Sequence of chain 1.F:
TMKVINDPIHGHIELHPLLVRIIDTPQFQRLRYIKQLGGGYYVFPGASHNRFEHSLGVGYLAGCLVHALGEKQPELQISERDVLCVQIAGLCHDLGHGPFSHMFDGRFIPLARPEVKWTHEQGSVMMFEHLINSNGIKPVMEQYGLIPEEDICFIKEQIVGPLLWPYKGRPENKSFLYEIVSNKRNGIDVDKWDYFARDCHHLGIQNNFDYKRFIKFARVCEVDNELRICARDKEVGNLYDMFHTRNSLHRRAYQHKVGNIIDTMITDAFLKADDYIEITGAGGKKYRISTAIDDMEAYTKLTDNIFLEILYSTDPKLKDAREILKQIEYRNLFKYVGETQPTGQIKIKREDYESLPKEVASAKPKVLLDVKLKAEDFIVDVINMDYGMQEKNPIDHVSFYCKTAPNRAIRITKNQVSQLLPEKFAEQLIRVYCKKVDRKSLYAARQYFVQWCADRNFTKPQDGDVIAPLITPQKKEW

Binding-site contacts:
Ligand atom O4' contacts residue ARG227 of chain 1.G at 3.2 Å (salt-bridge).
Ligand atom PG contacts residue MG1 of chain 1.TA at 3.1 Å.
Ligand atom PG contacts residue GTP1 of chain 1.VA at 3.2 Å.
Ligand atom C5' contacts residue GTP1 of chain 1.VA at 3.3 Å.
Ligand atom C1' contacts residue PHE51 of chain 1.F at 3.3 Å (hydrophobic).
Ligand atom O3' contacts residue ASN13 of chain 1.E at 3.0 Å (h-bond).
Ligand atom N3 contacts residue ASN13 of chain 1.E at 2.9 Å (h-bond).
Ligand atom N9 contacts residue PHE51 of chain 1.F at 3.4 Å.
Ligand atom O3G contacts residue MG1 of chain 1.TA at 2.0 Å.
Ligand atom O2G contacts residue ARG246 of chain 1.G at 2.4 Å (salt-bridge).
Ligand atom C5' contacts residue VAL11 of chain 1.E at 3.2 Å (hydrophobic).
Ligand atom O4' contacts residue ASN13 of chain 1.E at 3.4 Å.
Ligand atom O3G contacts residue GTP1 of chain 1.VA at 3.0 Å (h-bond).
Ligand atom C5 contacts residue ARG227 of chain 1.G at 3.4 Å.
Ligand atom C4 contacts residue ARG227 of chain 1.G at 3.1 Å.
Ligand atom C2 contacts residue ASN13 of chain 1.E at 3.2 Å.
Ligand atom O1G contacts residue LYS271 of chain 1.F at 2.9 Å (salt-bridge).
Ligand atom N9 contacts residue ARG227 of chain 1.G at 3.4 Å (salt-bridge).
Ligand atom N7 contacts residue ARG227 of chain 1.G at 3.5 Å (salt-bridge).
Ligand atom O2B contacts residue LYS271 of chain 1.F at 3.0 Å (salt-bridge).
Ligand atom O3' contacts residue GTP1 of chain 1.VA at 3.4 Å (h-bond).
Ligand atom O1A contacts residue LYS248 of chain 1.G at 3.4 Å (salt-bridge).
Ligand atom O3A contacts residue LYS248 of chain 1.G at 2.9 Å (salt-bridge).
Ligand atom O3B contacts residue LYS271 of chain 1.F at 3.5 Å (salt-bridge).
Ligand atom O1B contacts residue GTP1 of chain 1.VA at 2.7 Å (h-bond).
Ligand atom O2A contacts residue HIS270 of chain 1.F at 2.8 Å (h-bond).
Ligand atom O1B contacts residue MG1 of chain 1.TA at 2.5 Å.
Ligand atom O2G contacts residue LYS271 of chain 1.F at 3.5 Å (salt-bridge).
Ligand atom C2' contacts residue PHE51 of chain 1.F at 3.5 Å (hydrophobic).
Ligand atom O3G contacts residue LYS417 of chain 1.G at 3.1 Å (salt-bridge).
Ligand atom C4' contacts residue GTP1 of chain 1.VA at 3.4 Å.
Ligand atom C3' contacts residue GTP1 of chain 1.VA at 3.2 Å.
Ligand atom N6 contacts residue ARG266 of chain 1.F at 3.3 Å.
Ligand atom O1G contacts residue GTP1 of chain 1.VA at 2.5 Å (h-bond).
Ligand atom C3' contacts residue VAL50 of chain 1.F at 3.2 Å (hydrophobic).
Ligand atom O2B contacts residue HIS270 of chain 1.F at 3.4 Å (h-bond).
Ligand atom N6 contacts residue ASN252 of chain 1.G at 3.3 Å (h-bond).
Ligand atom O1A contacts residue ARG227 of chain 1.G at 2.7 Å (salt-bridge).
Ligand atom O3B contacts residue LYS248 of chain 1.G at 3.2 Å (salt-bridge).
Ligand atom O3' contacts residue VAL50 of chain 1.F at 2.6 Å (h-bond).

Sequence of chain 1.E:
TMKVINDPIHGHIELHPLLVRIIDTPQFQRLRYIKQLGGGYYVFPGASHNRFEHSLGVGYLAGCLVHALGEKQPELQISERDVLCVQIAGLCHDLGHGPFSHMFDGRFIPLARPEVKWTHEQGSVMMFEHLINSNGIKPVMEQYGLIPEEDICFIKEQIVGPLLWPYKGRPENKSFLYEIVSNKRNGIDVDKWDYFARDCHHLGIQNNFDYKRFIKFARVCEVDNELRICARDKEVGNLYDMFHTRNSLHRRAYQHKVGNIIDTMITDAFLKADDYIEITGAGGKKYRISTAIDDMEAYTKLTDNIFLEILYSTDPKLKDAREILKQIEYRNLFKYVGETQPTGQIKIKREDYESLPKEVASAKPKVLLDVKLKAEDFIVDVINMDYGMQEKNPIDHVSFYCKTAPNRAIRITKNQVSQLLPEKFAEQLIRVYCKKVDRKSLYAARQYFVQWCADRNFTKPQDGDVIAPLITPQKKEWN

A small-molecule ligand and the protein it binds are described below.
Small molecule (SMILES): Nc1ncnc2c1ncn2[C@H]1C[C@H](O)[C@@H](CO[P](=O)(O)O[P](=O)(O)OP(=O)(O)O)O1

Sequence of chain 1.G:
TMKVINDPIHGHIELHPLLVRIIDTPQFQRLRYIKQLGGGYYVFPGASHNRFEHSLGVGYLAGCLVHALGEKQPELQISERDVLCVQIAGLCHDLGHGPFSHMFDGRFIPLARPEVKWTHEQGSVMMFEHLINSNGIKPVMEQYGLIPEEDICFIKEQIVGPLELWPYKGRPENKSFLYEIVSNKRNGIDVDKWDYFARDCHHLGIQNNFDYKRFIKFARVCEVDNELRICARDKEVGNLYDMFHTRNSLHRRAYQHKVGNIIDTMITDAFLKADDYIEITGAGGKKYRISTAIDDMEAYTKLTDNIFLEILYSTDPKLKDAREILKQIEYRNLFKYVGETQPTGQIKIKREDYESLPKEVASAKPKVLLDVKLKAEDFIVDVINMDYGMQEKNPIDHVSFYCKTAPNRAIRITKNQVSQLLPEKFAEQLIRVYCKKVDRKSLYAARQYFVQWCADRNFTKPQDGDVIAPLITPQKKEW